The protein below binds the small molecule below.
Small molecule (SMILES): CCOC(=O)Nc1cc2c(c(N)n1)N=C(c1ccccc1)[C@@H](C)N2

Binding-site contacts:
Ligand atom NAO contacts residue LEU253 of chain 1.B at 3.9 Å.
Ligand atom CAJ contacts residue LEU253 of chain 1.B at 3.8 Å (hydrophobic).
Ligand atom OAD contacts residue ASN165 of chain 1.B at 3.2 Å (h-bond).
Ligand atom NAO contacts residue VAL236 of chain 1.B at 2.7 Å (h-bond).
Ligand atom CAH contacts residue LEU246 of chain 1.B at 3.8 Å (hydrophobic).
Ligand atom CAJ contacts residue VAL236 of chain 1.B at 3.5 Å (hydrophobic).
Ligand atom CAU contacts residue TYR200 of chain 1.B at 2.7 Å (hydrophobic).
Ligand atom CAJ contacts residue TYR200 of chain 1.B at 3.5 Å (hydrophobic).
Ligand atom CAB contacts residue CYS239 of chain 1.B at 3.1 Å (hydrophobic).
Ligand atom CAW contacts residue ILE368 of chain 1.B at 3.5 Å (hydrophobic).
Ligand atom NAC contacts residue LEU253 of chain 1.B at 3.1 Å (h-bond).
Ligand atom CAU contacts residue GLU198 of chain 1.B at 3.6 Å.
Ligand atom NAC contacts residue GLU198 of chain 1.B at 3.8 Å.
Ligand atom CAV contacts residue ILE368 of chain 1.B at 3.6 Å (hydrophobic).
Ligand atom CAV contacts residue LEU253 of chain 1.B at 3.4 Å (hydrophobic).
Ligand atom CAV contacts residue VAL236 of chain 1.B at 3.6 Å (hydrophobic).
Ligand atom OAD contacts residue TYR200 of chain 1.B at 3.9 Å.
Ligand atom CAF contacts residue LEU246 of chain 1.B at 3.9 Å (hydrophobic).
Ligand atom OAD contacts residue LEU250 of chain 1.B at 3.8 Å.
Ligand atom CAH contacts residue LEU253 of chain 1.B at 3.5 Å (hydrophobic).
Ligand atom NAN contacts residue GLU198 of chain 1.B at 3.4 Å (salt-bridge).
Ligand atom NAC contacts residue MET257 of chain 1.B at 3.1 Å.
Ligand atom CAW contacts residue LEU253 of chain 1.B at 3.4 Å (hydrophobic).
Ligand atom OAP contacts residue LEU240 of chain 1.B at 3.9 Å.
Ligand atom NAN contacts residue TYR200 of chain 1.B at 2.6 Å (h-bond).
Ligand atom CAS contacts residue LEU253 of chain 1.B at 3.6 Å (hydrophobic).
Ligand atom NAL contacts residue LEU253 of chain 1.B at 3.6 Å.
Ligand atom CAI contacts residue ALA314 of chain 1.B at 3.3 Å (hydrophobic).
Ligand atom CAQ contacts residue TYR200 of chain 1.B at 3.4 Å (hydrophobic).
Ligand atom CAQ contacts residue LEU250 of chain 1.B at 3.7 Å (hydrophobic).
Ligand atom OAP contacts residue VAL236 of chain 1.B at 3.9 Å.
Ligand atom CAS contacts residue GLU198 of chain 1.B at 3.7 Å.
Ligand atom CAX contacts residue VAL236 of chain 1.B at 3.7 Å (hydrophobic).
Ligand atom CAK contacts residue TYR50 of chain 1.B at 3.9 Å (hydrophobic).
Ligand atom NAM contacts residue GLU198 of chain 1.B at 2.8 Å (salt-bridge).
Ligand atom NAM contacts residue TYR200 of chain 1.B at 3.0 Å (h-bond).
Ligand atom CAA contacts residue GLN134 of chain 1.B at 3.2 Å.
Ligand atom CAS contacts residue TYR200 of chain 1.B at 3.8 Å (hydrophobic).
Ligand atom CAK contacts residue THR237 of chain 1.B at 3.8 Å.
Ligand atom CAG contacts residue ALA314 of chain 1.B at 3.5 Å (hydrophobic).

Sequence of chain 1.B:
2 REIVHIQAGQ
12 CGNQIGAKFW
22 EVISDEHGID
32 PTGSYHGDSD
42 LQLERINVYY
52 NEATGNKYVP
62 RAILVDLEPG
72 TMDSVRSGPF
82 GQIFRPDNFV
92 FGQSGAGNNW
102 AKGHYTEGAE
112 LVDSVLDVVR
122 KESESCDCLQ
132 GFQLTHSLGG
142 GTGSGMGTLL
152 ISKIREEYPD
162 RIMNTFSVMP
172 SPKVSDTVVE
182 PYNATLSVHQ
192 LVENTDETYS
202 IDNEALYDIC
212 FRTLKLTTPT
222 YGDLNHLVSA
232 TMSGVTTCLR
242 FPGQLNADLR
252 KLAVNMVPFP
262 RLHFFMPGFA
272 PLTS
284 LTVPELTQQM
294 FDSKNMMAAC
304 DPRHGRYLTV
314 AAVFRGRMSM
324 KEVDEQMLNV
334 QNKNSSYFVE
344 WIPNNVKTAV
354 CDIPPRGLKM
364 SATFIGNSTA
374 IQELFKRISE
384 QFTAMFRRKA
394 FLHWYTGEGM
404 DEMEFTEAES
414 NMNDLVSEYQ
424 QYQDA

Sequence of chain 1.A:
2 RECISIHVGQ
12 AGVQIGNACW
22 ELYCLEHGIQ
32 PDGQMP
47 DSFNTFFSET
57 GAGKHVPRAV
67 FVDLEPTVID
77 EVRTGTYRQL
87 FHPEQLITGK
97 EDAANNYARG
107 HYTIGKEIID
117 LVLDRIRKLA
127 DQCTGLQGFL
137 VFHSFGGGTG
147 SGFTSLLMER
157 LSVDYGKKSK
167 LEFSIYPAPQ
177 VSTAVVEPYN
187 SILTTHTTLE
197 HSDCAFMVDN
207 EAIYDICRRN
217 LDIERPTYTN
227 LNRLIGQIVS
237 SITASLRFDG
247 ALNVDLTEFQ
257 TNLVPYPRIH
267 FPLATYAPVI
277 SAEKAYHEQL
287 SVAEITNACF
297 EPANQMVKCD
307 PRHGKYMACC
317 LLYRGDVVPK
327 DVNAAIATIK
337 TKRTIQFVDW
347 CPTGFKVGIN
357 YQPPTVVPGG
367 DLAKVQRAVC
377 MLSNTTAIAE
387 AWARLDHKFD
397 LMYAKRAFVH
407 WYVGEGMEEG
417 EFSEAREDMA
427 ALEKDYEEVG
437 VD